Binding-site contacts:
Ligand atom O3 contacts residue LYS78 of chain 3.A at 2.8 Å (salt-bridge).
Ligand atom C6 contacts residue ALA17 of chain 3.A at 4.2 Å (hydrophobic).
Ligand atom C2 contacts residue VAL19 of chain 3.A at 3.2 Å (hydrophobic).
Ligand atom O5 contacts residue ALA17 of chain 3.A at 4.2 Å.
Ligand atom C6 contacts residue LYS78 of chain 3.A at 4.3 Å.
Ligand atom C4 contacts residue ASN35 of chain 3.A at 4.3 Å.
Ligand atom C3 contacts residue GLU31 of chain 3.A at 3.4 Å.
Ligand atom C4 contacts residue ALA33 of chain 3.A at 4.2 Å (hydrophobic).
Ligand atom O2 contacts residue GLU31 of chain 3.A at 4.1 Å.
Ligand atom O3 contacts residue LYS7 of chain 1.A at 4.0 Å.
Ligand atom O3 contacts residue LYS18 of chain 3.A at 3.9 Å.
Ligand atom C8 contacts residue ALA33 of chain 3.A at 3.3 Å (hydrophobic).
Ligand atom C3 contacts residue LYS78 of chain 3.A at 3.6 Å.
Ligand atom O4 contacts residue VAL19 of chain 3.A at 3.9 Å.
Ligand atom O3 contacts residue ALA33 of chain 3.A at 4.3 Å.
Ligand atom O7 contacts residue ASN35 of chain 3.A at 3.7 Å.
Ligand atom C1 contacts residue ASN35 of chain 3.A at 1.5 Å.
Ligand atom C3 contacts residue ASN35 of chain 3.A at 3.9 Å.
Ligand atom O2 contacts residue VAL19 of chain 3.A at 3.8 Å.
Ligand atom C2 contacts residue ASN35 of chain 3.A at 2.5 Å.
Ligand atom C2 contacts residue LYS7 of chain 1.A at 4.3 Å.
Ligand atom C2 contacts residue GLU31 of chain 3.A at 3.5 Å.
Ligand atom O7 contacts residue LYS78 of chain 3.A at 3.0 Å (salt-bridge).
Ligand atom O5 contacts residue VAL19 of chain 3.A at 3.8 Å.
Ligand atom O5 contacts residue LYS78 of chain 3.A at 4.1 Å.
Ligand atom C5 contacts residue ASN35 of chain 3.A at 3.7 Å.
Ligand atom O5 contacts residue ASN35 of chain 3.A at 2.4 Å (h-bond).
Ligand atom C4 contacts residue LYS78 of chain 3.A at 4.3 Å.
Ligand atom C4 contacts residue GLU31 of chain 3.A at 3.7 Å.
Ligand atom C7 contacts residue LYS78 of chain 3.A at 4.2 Å.
Ligand atom C1 contacts residue VAL19 of chain 3.A at 3.4 Å (hydrophobic).
Ligand atom N2 contacts residue ASN35 of chain 3.A at 2.9 Å (h-bond).
Ligand atom C7 contacts residue ASN35 of chain 3.A at 3.5 Å.
Ligand atom O2 contacts residue PRO20 of chain 3.A at 4.3 Å.
Ligand atom O4 contacts residue GLU31 of chain 3.A at 2.9 Å (salt-bridge).
Ligand atom O3 contacts residue PRO20 of chain 3.A at 3.8 Å.
Ligand atom C3 contacts residue LYS7 of chain 1.A at 3.6 Å.
Ligand atom O7 contacts residue ALA33 of chain 3.A at 4.2 Å.
Ligand atom O3 contacts residue GLU31 of chain 3.A at 2.7 Å (salt-bridge).
Ligand atom O4 contacts residue ALA33 of chain 3.A at 3.7 Å.

Sequence of chain 1.A:
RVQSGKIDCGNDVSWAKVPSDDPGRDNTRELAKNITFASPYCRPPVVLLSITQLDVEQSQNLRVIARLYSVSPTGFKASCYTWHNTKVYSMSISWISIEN

Sequence of chain 3.A:
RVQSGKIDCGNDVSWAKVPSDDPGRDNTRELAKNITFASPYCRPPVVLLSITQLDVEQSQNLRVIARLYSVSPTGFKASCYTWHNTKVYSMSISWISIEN

A protein and the small-molecule ligand that binds it are described below.
Small molecule (SMILES): CC(=O)N[C@H]1[C@H](O[C@H]2[C@H](O[C@@H]3O[C@@H](C)[C@@H](O[C@@H]4O[C@H](CO)[C@H](O)[C@H](O)[C@H]4O[C@@H]4O[C@@H](C)[C@@H](O)[C@@H](O)[C@@H]4O)[C@@H](O)[C@@H]3O)[C@@H](NC(C)=O)CO[C@@H]2CO)O[C@H](CO)[C@@H](O[C@@H]2O[C@H](CO)[C@@H](O)[C@H](O)[C@@H]2O)[C@@H]1O